This protein binds this small molecule.
Small molecule (SMILES): CCC(=O)Nc1ccc(/C=C/c2cc(C)c(O)c(C)c2)cc1

Sequence of chain 2.B:
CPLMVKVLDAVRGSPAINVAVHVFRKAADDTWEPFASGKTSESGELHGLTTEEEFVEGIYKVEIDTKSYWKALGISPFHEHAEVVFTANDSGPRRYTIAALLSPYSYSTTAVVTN

Binding-site contacts:
Ligand atom C17 contacts residue 18A1 of chain 2.D at 0.1 Å.
Ligand atom C7 contacts residue LYS15 of chain 1.B at 3.2 Å.
Ligand atom O18 contacts residue LEU110 of chain 2.B at 3.6 Å.
Ligand atom O18 contacts residue 18A1 of chain 2.D at 0.1 Å (h-bond).
Ligand atom C9 contacts residue 18A1 of chain 2.D at 1.1 Å.
Ligand atom C16 contacts residue 18A1 of chain 2.D at 0.1 Å.
Ligand atom C10 contacts residue 18A1 of chain 2.D at 2.1 Å.
Ligand atom O4 contacts residue LYS15 of chain 1.B at 3.4 Å (salt-bridge).
Ligand atom C21 contacts residue 18A1 of chain 2.D at 0.3 Å.
Ligand atom C19 contacts residue 18A1 of chain 2.D at 0.3 Å.
Ligand atom O18 contacts residue LEU110 of chain 1.B at 3.5 Å.
Ligand atom C3 contacts residue LYS15 of chain 1.B at 2.8 Å.
Ligand atom C12 contacts residue ALA108 of chain 2.B at 3.7 Å (hydrophobic).
Ligand atom C7 contacts residue 18A1 of chain 2.D at 1.0 Å.
Ligand atom C12 contacts residue LEU17 of chain 1.B at 3.5 Å (hydrophobic).
Ligand atom C8 contacts residue 18A1 of chain 2.D at 0.7 Å.
Ligand atom C15 contacts residue LEU110 of chain 1.B at 3.7 Å (hydrophobic).
Ligand atom C15 contacts residue SER117 of chain 2.B at 3.7 Å.
Ligand atom C14 contacts residue 18A1 of chain 2.D at 0.1 Å.
Ligand atom C2 contacts residue LYS15 of chain 1.B at 2.5 Å.
Ligand atom C11 contacts residue 18A1 of chain 2.D at 2.1 Å.
Ligand atom C1 contacts residue LYS15 of chain 1.B at 1.5 Å.
Ligand atom C15 contacts residue 18A1 of chain 2.D at 0.1 Å.
Ligand atom O18 contacts residue SER117 of chain 1.B at 2.8 Å (h-bond).
Ligand atom N5 contacts residue LYS15 of chain 1.B at 3.1 Å (salt-bridge).
Ligand atom C5 contacts residue 18A1 of chain 2.D at 0.1 Å.
Ligand atom O18 contacts residue SER117 of chain 2.B at 2.8 Å (h-bond).
Ligand atom C13 contacts residue 18A1 of chain 2.D at 0.3 Å.
Ligand atom C6 contacts residue LYS15 of chain 1.B at 3.1 Å.
Ligand atom C3 contacts residue 18A1 of chain 2.D at 3.4 Å.
Ligand atom C1 contacts residue GLU54 of chain 1.B at 2.9 Å.
Ligand atom C19 contacts residue SER117 of chain 1.B at 3.2 Å.
Ligand atom C15 contacts residue LEU110 of chain 2.B at 3.8 Å (hydrophobic).
Ligand atom C6 contacts residue 18A1 of chain 2.D at 1.4 Å.
Ligand atom C15 contacts residue SER117 of chain 1.B at 3.7 Å.
Ligand atom C21 contacts residue SER117 of chain 2.B at 3.5 Å.
Ligand atom C12 contacts residue 18A1 of chain 2.D at 1.2 Å.
Ligand atom C19 contacts residue THR118 of chain 1.B at 3.8 Å.
Ligand atom C4 contacts residue 18A1 of chain 2.D at 0.2 Å.
Ligand atom N5 contacts residue 18A1 of chain 2.D at 2.2 Å (h-bond).

Sequence of chain 1.B:
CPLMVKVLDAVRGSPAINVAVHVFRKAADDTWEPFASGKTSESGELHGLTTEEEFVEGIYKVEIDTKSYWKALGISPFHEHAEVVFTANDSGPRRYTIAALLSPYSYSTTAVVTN